Sequence of chain 1.C:
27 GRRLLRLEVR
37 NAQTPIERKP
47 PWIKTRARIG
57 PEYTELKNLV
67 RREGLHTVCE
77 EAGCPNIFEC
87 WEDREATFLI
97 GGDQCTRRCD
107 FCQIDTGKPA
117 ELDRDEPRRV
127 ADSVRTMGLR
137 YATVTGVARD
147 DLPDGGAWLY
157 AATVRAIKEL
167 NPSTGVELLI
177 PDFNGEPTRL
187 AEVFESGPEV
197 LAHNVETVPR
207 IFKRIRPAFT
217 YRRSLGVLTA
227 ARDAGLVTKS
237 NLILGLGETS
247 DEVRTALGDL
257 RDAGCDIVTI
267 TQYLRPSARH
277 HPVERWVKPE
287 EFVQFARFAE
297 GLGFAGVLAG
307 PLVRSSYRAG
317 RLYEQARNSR

Binding-site contacts:
Ligand atom O4' contacts residue XOK4 of chain 1.D at 3.2 Å.
Ligand atom O2' contacts residue ASN237 of chain 1.C at 3.1 Å (h-bond).
Ligand atom N6 contacts residue TYR269 of chain 1.C at 3.7 Å.
Ligand atom N6 contacts residue PHE107 of chain 1.C at 3.0 Å (h-bond).
Ligand atom C4' contacts residue XOK4 of chain 1.D at 4.0 Å.
Ligand atom N3 contacts residue ILE239 of chain 1.C at 3.8 Å.
Ligand atom C8 contacts residue PHE107 of chain 1.C at 3.8 Å (hydrophobic).
Ligand atom C6 contacts residue PHE107 of chain 1.C at 3.7 Å (hydrophobic).
Ligand atom O3' contacts residue MET1 of chain 1.V at 3.4 Å.
Ligand atom C3' contacts residue GLU202 of chain 1.C at 3.6 Å.
Ligand atom O2' contacts residue GLU202 of chain 1.C at 2.6 Å (salt-bridge).
Ligand atom O3' contacts residue LEU175 of chain 1.C at 3.8 Å.
Ligand atom C5' contacts residue XOK4 of chain 1.D at 3.7 Å.
Ligand atom N9 contacts residue XOK4 of chain 1.D at 3.9 Å.
Ligand atom C2 contacts residue XOK4 of chain 1.D at 3.6 Å.
Ligand atom N6 contacts residue XOK4 of chain 1.D at 3.5 Å.
Ligand atom N1 contacts residue TYR269 of chain 1.C at 3.6 Å.
Ligand atom C5' contacts residue VAL74 of chain 1.C at 3.5 Å (hydrophobic).
Ligand atom N1 contacts residue XOK4 of chain 1.D at 3.5 Å (h-bond).
Ligand atom O2' contacts residue ASN200 of chain 1.C at 3.4 Å (h-bond).
Ligand atom C8 contacts residue XOK4 of chain 1.D at 3.9 Å.
Ligand atom C3' contacts residue MET1 of chain 1.V at 3.9 Å (hydrophobic).
Ligand atom N1 contacts residue ARG310 of chain 1.C at 3.7 Å.
Ligand atom N6 contacts residue LEU270 of chain 1.C at 2.7 Å (h-bond).
Ligand atom C2 contacts residue ARG310 of chain 1.C at 3.5 Å.
Ligand atom O3' contacts residue GLU202 of chain 1.C at 3.2 Å (salt-bridge).
Ligand atom C5 contacts residue PHE107 of chain 1.C at 3.9 Å (hydrophobic).
Ligand atom O3' contacts residue ASN200 of chain 1.C at 3.0 Å (h-bond).
Ligand atom N3 contacts residue ARG310 of chain 1.C at 3.5 Å (salt-bridge).
Ligand atom C2' contacts residue GLU202 of chain 1.C at 3.1 Å.
Ligand atom C5' contacts residue MET1 of chain 1.V at 3.9 Å (hydrophobic).
Ligand atom C6 contacts residue LEU270 of chain 1.C at 3.6 Å (hydrophobic).
Ligand atom N7 contacts residue PHE107 of chain 1.C at 3.6 Å.
Ligand atom N3 contacts residue XOK4 of chain 1.D at 3.8 Å.
Ligand atom C5 contacts residue XOK4 of chain 1.D at 3.6 Å.
Ligand atom C4 contacts residue XOK4 of chain 1.D at 3.8 Å.
Ligand atom C2 contacts residue GLN268 of chain 1.C at 3.9 Å.
Ligand atom N1 contacts residue LEU270 of chain 1.C at 3.4 Å (h-bond).
Ligand atom C6 contacts residue XOK4 of chain 1.D at 3.5 Å.
Ligand atom N7 contacts residue XOK4 of chain 1.D at 3.8 Å.

Sequence of chain 1.D:
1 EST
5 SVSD

The small molecule below binds the protein below.
Small molecule (SMILES): C[C@H]1O[C@@H](n2cnc3c(N)ncnc32)[C@H](O)[C@@H]1O